The protein below binds the small molecule below.
Small molecule (SMILES): COc1ccc(/C=C2\SC(=O)N(CC(=O)O)C2=O)cc1

Sequence of chain 1.B:
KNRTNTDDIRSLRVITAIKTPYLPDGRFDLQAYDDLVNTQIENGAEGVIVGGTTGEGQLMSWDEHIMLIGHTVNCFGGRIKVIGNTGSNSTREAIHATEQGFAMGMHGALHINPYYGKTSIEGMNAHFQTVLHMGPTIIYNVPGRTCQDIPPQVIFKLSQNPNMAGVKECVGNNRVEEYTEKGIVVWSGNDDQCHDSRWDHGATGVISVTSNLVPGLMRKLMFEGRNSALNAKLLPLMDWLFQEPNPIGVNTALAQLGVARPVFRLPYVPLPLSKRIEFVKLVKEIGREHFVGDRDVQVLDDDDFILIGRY

Binding-site contacts:
Ligand atom C10 contacts residue ARG337 of chain 1.B at 3.7 Å.
Ligand atom C8 contacts residue THR157 of chain 1.A at 4.0 Å.
Ligand atom S1 contacts residue LEU293 of chain 1.B at 3.7 Å.
Ligand atom N1 contacts residue THR157 of chain 1.A at 4.3 Å.
Ligand atom O2 contacts residue ILE335 of chain 1.B at 4.2 Å.
Ligand atom C13 contacts residue LEU334 of chain 1.B at 3.5 Å (hydrophobic).
Ligand atom O2 contacts residue LEU293 of chain 1.B at 4.1 Å.
Ligand atom S1 contacts residue GLY336 of chain 1.B at 4.2 Å.
Ligand atom C2 contacts residue LEU334 of chain 1.B at 4.2 Å (hydrophobic).
Ligand atom C8 contacts residue GLY336 of chain 1.B at 3.9 Å.
Ligand atom O2 contacts residue THR157 of chain 1.A at 3.9 Å.
Ligand atom C12 contacts residue LEU334 of chain 1.B at 4.3 Å (hydrophobic).
Ligand atom S1 contacts residue LEU334 of chain 1.B at 3.9 Å.
Ligand atom C8 contacts residue LEU293 of chain 1.B at 4.3 Å (hydrophobic).
Ligand atom O2 contacts residue ARG337 of chain 1.B at 3.9 Å.
Ligand atom O2 contacts residue GLY336 of chain 1.B at 3.0 Å (h-bond).
Ligand atom O1 contacts residue LEU334 of chain 1.B at 3.8 Å.
Ligand atom O3 contacts residue ARG337 of chain 1.B at 4.1 Å.
Ligand atom O4 contacts residue ARG337 of chain 1.B at 2.8 Å (salt-bridge).
Ligand atom O2 contacts residue ILE122 of chain 1.A at 4.0 Å.

Sequence of chain 1.A:
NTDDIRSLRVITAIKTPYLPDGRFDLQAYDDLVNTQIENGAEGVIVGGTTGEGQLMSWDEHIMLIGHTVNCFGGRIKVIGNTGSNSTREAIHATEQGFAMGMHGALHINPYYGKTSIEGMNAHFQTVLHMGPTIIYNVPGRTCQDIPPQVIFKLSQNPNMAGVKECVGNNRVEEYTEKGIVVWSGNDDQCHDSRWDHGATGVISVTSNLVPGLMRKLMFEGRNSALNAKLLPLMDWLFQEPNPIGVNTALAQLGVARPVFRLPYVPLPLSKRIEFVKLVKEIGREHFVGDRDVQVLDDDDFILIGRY